Binding-site contacts:
Ligand atom C04 contacts residue ILE173 of chain 2.A at 4.5 Å (hydrophobic).
Ligand atom C09 contacts residue PRO172 of chain 2.A at 3.4 Å (hydrophobic).
Ligand atom C08 contacts residue ILE8 of chain 2.B at 3.6 Å (hydrophobic).
Ligand atom C07 contacts residue GLY176 of chain 2.A at 4.4 Å.
Ligand atom C01 contacts residue ILE224 of chain 2.A at 4.3 Å (hydrophobic).
Ligand atom C07 contacts residue ILE8 of chain 2.B at 3.8 Å (hydrophobic).
Ligand atom C10 contacts residue PRO172 of chain 2.A at 3.4 Å (hydrophobic).
Ligand atom C09 contacts residue ILE8 of chain 2.B at 3.9 Å (hydrophobic).
Ligand atom O03 contacts residue ILE224 of chain 2.A at 3.8 Å.
Ligand atom C10 contacts residue LYS127 of chain 2.A at 4.3 Å.
Ligand atom C06 contacts residue ILE8 of chain 2.B at 3.9 Å (hydrophobic).
Ligand atom O03 contacts residue PRO172 of chain 2.A at 3.5 Å.
Ligand atom C07 contacts residue LYS127 of chain 2.A at 2.5 Å.
Ligand atom C10 contacts residue ILE173 of chain 2.A at 3.8 Å (hydrophobic).
Ligand atom S02 contacts residue ILE224 of chain 2.A at 4.5 Å.
Ligand atom C10 contacts residue ILE224 of chain 2.A at 3.9 Å (hydrophobic).
Ligand atom C09 contacts residue GLY176 of chain 2.A at 3.9 Å.
Ligand atom C06 contacts residue LYS127 of chain 2.A at 3.7 Å.
Ligand atom C08 contacts residue GLY176 of chain 2.A at 4.3 Å.
Ligand atom C09 contacts residue LYS127 of chain 2.A at 3.0 Å.
Ligand atom S02 contacts residue ILE8 of chain 2.B at 4.5 Å.
Ligand atom C04 contacts residue ILE8 of chain 2.B at 3.7 Å (hydrophobic).
Ligand atom C10 contacts residue ILE8 of chain 2.B at 3.8 Å (hydrophobic).
Ligand atom C01 contacts residue ILE8 of chain 2.B at 3.7 Å (hydrophobic).
Ligand atom C08 contacts residue LYS127 of chain 2.A at 1.3 Å.
Ligand atom C05 contacts residue ILE8 of chain 2.B at 3.8 Å (hydrophobic).
Ligand atom C07 contacts residue ILE173 of chain 2.A at 4.3 Å (hydrophobic).
Ligand atom C09 contacts residue ILE173 of chain 2.A at 3.7 Å (hydrophobic).

Sequence of chain 2.B:
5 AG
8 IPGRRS

Sequence of chain 2.A:
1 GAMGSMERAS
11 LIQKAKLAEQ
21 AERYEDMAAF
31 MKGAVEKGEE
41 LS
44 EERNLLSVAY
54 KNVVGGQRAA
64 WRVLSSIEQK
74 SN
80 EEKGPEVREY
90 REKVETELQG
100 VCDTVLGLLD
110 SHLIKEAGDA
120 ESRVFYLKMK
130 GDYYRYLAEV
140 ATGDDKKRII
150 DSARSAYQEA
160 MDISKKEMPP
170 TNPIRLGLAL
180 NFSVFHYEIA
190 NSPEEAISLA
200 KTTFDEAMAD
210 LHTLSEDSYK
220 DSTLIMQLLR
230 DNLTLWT

A protein and the small-molecule ligand that binds it are described below.
Small molecule (SMILES): CS(=O)(=O)c1ccc(C=O)cc1